Binding-site contacts:
Ligand atom CG2 contacts residue ASN60 of chain 1.D at 3.4 Å.
Ligand atom CZ3 contacts residue SER51 of chain 1.D at 3.4 Å.
Ligand atom CG contacts residue HIS79 of chain 1.E at 3.4 Å.
Ligand atom OD1 contacts residue LYS69 of chain 1.E at 3.4 Å (salt-bridge).
Ligand atom O contacts residue ASN80 of chain 1.E at 3.3 Å (h-bond).
Ligand atom CB contacts residue LEU9 of chain 1.E at 3.2 Å (hydrophobic).
Ligand atom CD contacts residue TRP59 of chain 1.E at 3.5 Å (hydrophobic).
Ligand atom CA contacts residue ASN80 of chain 1.E at 3.5 Å.
Ligand atom O contacts residue GLN7 of chain 1.D at 3.4 Å (h-bond).
Ligand atom N contacts residue GLN7 of chain 1.D at 3.1 Å (h-bond).
Ligand atom O contacts residue TYR76 of chain 1.E at 3.3 Å.
Ligand atom O contacts residue PHE52 of chain 1.D at 3.2 Å.
Ligand atom N contacts residue TYR28 of chain 1.E at 2.8 Å (h-bond).
Ligand atom CE contacts residue TRP59 of chain 1.E at 3.3 Å (hydrophobic).
Ligand atom O contacts residue ASN60 of chain 1.D at 3.1 Å (h-bond).
Ligand atom ND2 contacts residue GLU26 of chain 1.E at 2.7 Å (salt-bridge).
Ligand atom O contacts residue ILE70 of chain 1.D at 3.0 Å.
Ligand atom N contacts residue ASN80 of chain 1.E at 2.8 Å (h-bond).
Ligand atom CZ contacts residue HIS79 of chain 1.E at 3.5 Å.
Ligand atom CA contacts residue ASN67 of chain 1.D at 3.4 Å.
Ligand atom CD contacts residue HIS79 of chain 1.E at 3.5 Å.
Ligand atom CA contacts residue TYR28 of chain 1.E at 3.5 Å (hydrophobic).
Ligand atom NE contacts residue HIS79 of chain 1.E at 3.5 Å (h-bond).
Ligand atom CG1 contacts residue ASN67 of chain 1.D at 3.3 Å.
Ligand atom CB contacts residue ASN67 of chain 1.D at 3.5 Å.
Ligand atom N contacts residue ASN67 of chain 1.D at 2.7 Å (h-bond).
Ligand atom N contacts residue SER51 of chain 1.D at 2.9 Å (h-bond).
Ligand atom CD contacts residue ASN60 of chain 1.D at 3.1 Å.
Ligand atom O contacts residue HIS79 of chain 1.E at 2.9 Å (h-bond).
Ligand atom C contacts residue ASN67 of chain 1.D at 3.5 Å.
Ligand atom ND2 contacts residue SER11 of chain 1.E at 3.1 Å (h-bond).
Ligand atom OD1 contacts residue GLN72 of chain 1.E at 2.7 Å (h-bond).
Ligand atom O contacts residue TRP59 of chain 1.E at 3.5 Å (h-bond).
Ligand atom O contacts residue ALA50 of chain 1.D at 3.5 Å.
Ligand atom NH1 contacts residue THR75 of chain 1.E at 2.7 Å (h-bond).
Ligand atom O contacts residue LYS69 of chain 1.E at 3.0 Å (salt-bridge).
Ligand atom CE contacts residue GLN62 of chain 1.E at 3.3 Å.
Ligand atom O contacts residue SER51 of chain 1.D at 2.8 Å (h-bond).
Ligand atom O contacts residue ASN67 of chain 1.D at 3.0 Å (h-bond).
Ligand atom CD contacts residue THR75 of chain 1.E at 3.2 Å.

This small molecule binds to this protein.
Small molecule (SMILES): CC[C@H](C)[C@H](NC(=O)[C@H](CCCN=C(N)N)NC(=O)[C@H](CCCCN)NC(=O)[C@@H]1CCCN1C(=O)[C@@H](NC(=O)[C@H](CC(N)=O)NC(=O)[C@@H](NC(=O)[C@H](CCCN=C(N)N)NC(=O)[C@@H](NC(=O)[C@H](CC1=CN=C2CC=CC=C12)NC(=O)[C@@H](N)CCC(N)=O)[C@@H](C)CC)C(C)C)[C@@H](C)CC)C(=O)O

Sequence of chain 1.D:
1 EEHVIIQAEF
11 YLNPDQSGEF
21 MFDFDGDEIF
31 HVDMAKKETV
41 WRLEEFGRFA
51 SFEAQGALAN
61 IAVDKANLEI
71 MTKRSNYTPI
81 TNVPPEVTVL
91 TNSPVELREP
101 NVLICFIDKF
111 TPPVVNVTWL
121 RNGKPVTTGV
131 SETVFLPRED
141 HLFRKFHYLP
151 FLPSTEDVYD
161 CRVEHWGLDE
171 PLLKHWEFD

Sequence of chain 1.E:
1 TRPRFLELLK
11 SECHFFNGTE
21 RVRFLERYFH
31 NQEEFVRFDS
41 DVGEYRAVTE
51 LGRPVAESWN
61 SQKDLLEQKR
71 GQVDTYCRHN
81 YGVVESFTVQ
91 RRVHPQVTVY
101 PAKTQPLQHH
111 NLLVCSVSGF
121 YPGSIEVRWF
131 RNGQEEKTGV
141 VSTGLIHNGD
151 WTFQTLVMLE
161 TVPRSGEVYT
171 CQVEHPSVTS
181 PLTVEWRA